Binding-site contacts:
Ligand atom OXT contacts residue ARG593 of chain 1.A at 2.8 Å (salt-bridge).
Ligand atom CA contacts residue SER79 of chain 1.A at 3.8 Å.
Ligand atom CB contacts residue ARG597 of chain 1.A at 3.6 Å.
Ligand atom O contacts residue SER79 of chain 1.A at 3.4 Å.
Ligand atom OXT contacts residue SER79 of chain 1.A at 3.4 Å.
Ligand atom C contacts residue ARG593 of chain 1.A at 3.5 Å.
Ligand atom CA contacts residue ARG597 of chain 1.A at 3.6 Å.
Ligand atom C contacts residue SER79 of chain 1.A at 3.2 Å.
Ligand atom O contacts residue ARG593 of chain 1.A at 2.8 Å (salt-bridge).
Ligand atom C contacts residue ARG597 of chain 1.A at 3.0 Å.
Ligand atom O contacts residue ARG597 of chain 1.A at 3.6 Å (salt-bridge).
Ligand atom OXT contacts residue ARG597 of chain 1.A at 2.6 Å (salt-bridge).
Ligand atom N contacts residue SER79 of chain 1.A at 3.1 Å (h-bond).

A small-molecule ligand and the protein it binds are described below.
Small molecule (SMILES): N[C@@H](CC(=O)O)C(=O)O

Sequence of chain 1.A:
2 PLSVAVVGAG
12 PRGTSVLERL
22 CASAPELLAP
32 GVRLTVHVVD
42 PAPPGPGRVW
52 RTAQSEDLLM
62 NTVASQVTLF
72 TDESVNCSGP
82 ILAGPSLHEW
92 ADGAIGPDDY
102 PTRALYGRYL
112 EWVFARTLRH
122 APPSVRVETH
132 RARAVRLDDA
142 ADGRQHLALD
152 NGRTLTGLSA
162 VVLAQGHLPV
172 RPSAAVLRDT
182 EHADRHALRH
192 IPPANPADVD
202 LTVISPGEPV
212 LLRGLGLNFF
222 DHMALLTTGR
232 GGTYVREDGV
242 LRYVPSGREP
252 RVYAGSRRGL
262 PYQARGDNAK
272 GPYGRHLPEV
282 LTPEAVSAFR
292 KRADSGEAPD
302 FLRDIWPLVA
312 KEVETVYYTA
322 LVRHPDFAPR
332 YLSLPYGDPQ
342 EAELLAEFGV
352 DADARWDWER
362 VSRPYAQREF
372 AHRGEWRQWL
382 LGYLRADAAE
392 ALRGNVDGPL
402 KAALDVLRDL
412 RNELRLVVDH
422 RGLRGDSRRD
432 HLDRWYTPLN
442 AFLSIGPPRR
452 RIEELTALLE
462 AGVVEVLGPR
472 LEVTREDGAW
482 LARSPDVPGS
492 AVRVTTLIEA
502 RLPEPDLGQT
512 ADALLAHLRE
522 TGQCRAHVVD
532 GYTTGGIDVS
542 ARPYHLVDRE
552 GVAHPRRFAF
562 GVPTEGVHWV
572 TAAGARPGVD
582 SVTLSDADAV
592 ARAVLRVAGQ